Binding-site contacts:
Ligand atom O8 contacts residue GLU166 of chain 2.A at 3.8 Å.
Ligand atom C7 contacts residue THR190 of chain 2.A at 3.2 Å.
Ligand atom O32 contacts residue MET165 of chain 2.A at 3.0 Å.
Ligand atom O8 contacts residue MET165 of chain 2.A at 3.7 Å.
Ligand atom C21 contacts residue HIS163 of chain 2.A at 3.8 Å.
Ligand atom C20 contacts residue ASN142 of chain 2.A at 3.8 Å.
Ligand atom C2 contacts residue GLN192 of chain 2.A at 3.5 Å.
Ligand atom O33 contacts residue GLY143 of chain 2.A at 3.3 Å (h-bond).
Ligand atom C30 contacts residue GLU166 of chain 2.A at 3.7 Å.
Ligand atom C1 contacts residue PRO168 of chain 2.A at 3.5 Å (hydrophobic).
Ligand atom C5 contacts residue ALA191 of chain 2.A at 3.8 Å (hydrophobic).
Ligand atom C15 contacts residue HIS164 of chain 2.A at 3.7 Å.
Ligand atom O33 contacts residue SER144 of chain 2.A at 3.4 Å (h-bond).
Ligand atom N10 contacts residue GLU166 of chain 2.A at 3.0 Å (salt-bridge).
Ligand atom C14 contacts residue HIS164 of chain 2.A at 3.5 Å.
Ligand atom C4 contacts residue ALA191 of chain 2.A at 3.8 Å (hydrophobic).
Ligand atom C26 contacts residue ASP187 of chain 2.A at 3.8 Å.
Ligand atom C7 contacts residue GLN192 of chain 2.A at 3.7 Å.
Ligand atom O32 contacts residue GLU166 of chain 2.A at 2.9 Å (salt-bridge).
Ligand atom C22 contacts residue CYS145 of chain 2.A at 1.8 Å (hydrophobic).
Ligand atom C21 contacts residue GLU166 of chain 2.A at 3.8 Å.
Ligand atom C2 contacts residue PRO168 of chain 2.A at 3.7 Å (hydrophobic).
Ligand atom O33 contacts residue CYS145 of chain 2.A at 2.5 Å (h-bond).
Ligand atom C17 contacts residue CYS145 of chain 2.A at 2.8 Å (hydrophobic).
Ligand atom O31 contacts residue GLN189 of chain 2.A at 3.3 Å.
Ligand atom C12 contacts residue MET165 of chain 2.A at 3.8 Å (hydrophobic).
Ligand atom C4 contacts residue GLN189 of chain 2.A at 3.8 Å.
Ligand atom C12 contacts residue GLN189 of chain 2.A at 3.8 Å.
Ligand atom C6 contacts residue ALA191 of chain 2.A at 3.7 Å (hydrophobic).
Ligand atom C22 contacts residue HIS41 of chain 2.A at 3.7 Å.
Ligand atom C2 contacts residue ALA191 of chain 2.A at 3.8 Å (hydrophobic).
Ligand atom C4 contacts residue THR190 of chain 2.A at 3.3 Å.
Ligand atom N16 contacts residue CYS145 of chain 2.A at 3.1 Å (h-bond).
Ligand atom C24 contacts residue HIS41 of chain 2.A at 3.8 Å.
Ligand atom C3 contacts residue THR190 of chain 2.A at 3.2 Å.
Ligand atom N13 contacts residue GLN189 of chain 2.A at 3.0 Å (h-bond).
Ligand atom C18 contacts residue CYS145 of chain 2.A at 3.1 Å (hydrophobic).
Ligand atom N16 contacts residue HIS164 of chain 2.A at 3.0 Å (h-bond).
Ligand atom C11 contacts residue GLN189 of chain 2.A at 3.6 Å.
Ligand atom C1 contacts residue ALA191 of chain 2.A at 3.7 Å (hydrophobic).

This protein binds this small molecule.
Small molecule (SMILES): CC(C)C[C@@H](CO)NC(=O)[C@H](CC(C)C)NC(=O)[C@H](CC(C)C)NC(=O)OCc1ccccc1

Sequence of chain 2.A:
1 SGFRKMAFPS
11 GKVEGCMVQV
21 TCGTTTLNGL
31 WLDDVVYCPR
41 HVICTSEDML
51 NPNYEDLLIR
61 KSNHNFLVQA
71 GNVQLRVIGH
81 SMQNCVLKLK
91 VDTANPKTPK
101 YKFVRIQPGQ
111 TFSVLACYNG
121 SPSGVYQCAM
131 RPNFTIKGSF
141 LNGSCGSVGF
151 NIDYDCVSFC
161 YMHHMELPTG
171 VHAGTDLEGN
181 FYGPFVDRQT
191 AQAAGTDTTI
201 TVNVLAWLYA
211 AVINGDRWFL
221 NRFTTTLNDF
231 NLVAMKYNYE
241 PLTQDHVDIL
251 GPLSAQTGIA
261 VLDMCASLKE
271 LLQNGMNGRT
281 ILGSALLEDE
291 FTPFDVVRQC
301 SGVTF